Binding-site contacts:
Ligand atom NAB contacts residue ALA279 of chain 2.D at 3.6 Å.
Ligand atom CAA contacts residue THR283 of chain 2.D at 3.0 Å.
Ligand atom CDB contacts residue GLY347 of chain 2.D at 3.9 Å.
Ligand atom CAF contacts residue GLY280 of chain 2.D at 3.9 Å.
Ligand atom NAD contacts residue GLY280 of chain 2.D at 3.6 Å.
Ligand atom CDD contacts residue LEU205 of chain 2.C at 3.4 Å (hydrophobic).
Ligand atom CCC contacts residue VAL348 of chain 2.D at 4.0 Å (hydrophobic).
Ligand atom NAD contacts residue HEM1 of chain 2.K at 2.1 Å.
Ligand atom CDE contacts residue LYS206 of chain 2.C at 3.7 Å.
Ligand atom CCB contacts residue ILE344 of chain 2.D at 3.6 Å (hydrophobic).
Ligand atom CDE contacts residue LEU205 of chain 2.C at 3.8 Å (hydrophobic).
Ligand atom CCE contacts residue PHE198 of chain 2.C at 2.6 Å (hydrophobic).
Ligand atom CCF contacts residue PHE198 of chain 2.C at 3.0 Å (hydrophobic).
Ligand atom CAF contacts residue PHE198 of chain 2.C at 3.5 Å (hydrophobic).
Ligand atom CCD contacts residue PHE198 of chain 2.C at 3.2 Å (hydrophobic).
Ligand atom NAB contacts residue HEM1 of chain 2.K at 4.2 Å.
Ligand atom CAF contacts residue ALA279 of chain 2.D at 3.8 Å (hydrophobic).
Ligand atom CAC contacts residue THR283 of chain 2.D at 3.4 Å.
Ligand atom CAE contacts residue HEM1 of chain 2.K at 3.1 Å.
Ligand atom CCD contacts residue VAL348 of chain 2.D at 4.2 Å (hydrophobic).
Ligand atom CCA contacts residue PHE198 of chain 2.C at 4.0 Å (hydrophobic).
Ligand atom CAC contacts residue ILE344 of chain 2.D at 4.0 Å (hydrophobic).
Ligand atom CCC contacts residue ILE344 of chain 2.D at 3.7 Å (hydrophobic).
Ligand atom CDF contacts residue PHE198 of chain 2.C at 3.8 Å (hydrophobic).
Ligand atom CDA contacts residue PHE198 of chain 2.C at 3.9 Å (hydrophobic).
Ligand atom CCC contacts residue PHE198 of chain 2.C at 4.0 Å (hydrophobic).
Ligand atom CDE contacts residue PHE204 of chain 2.C at 3.2 Å (hydrophobic).
Ligand atom NAB contacts residue THR283 of chain 2.D at 3.5 Å (h-bond).
Ligand atom CAE contacts residue GLY280 of chain 2.D at 3.7 Å.
Ligand atom CDF contacts residue SER202 of chain 2.C at 4.0 Å.
Ligand atom NAB contacts residue GLY280 of chain 2.D at 4.1 Å.
Ligand atom CDD contacts residue PHE204 of chain 2.C at 3.9 Å (hydrophobic).
Ligand atom CDD contacts residue LYS206 of chain 2.C at 3.8 Å.
Ligand atom CAC contacts residue GLY280 of chain 2.D at 3.9 Å.
Ligand atom CDF contacts residue LYS206 of chain 2.C at 4.1 Å.
Ligand atom CAC contacts residue HEM1 of chain 2.K at 3.0 Å.
Ligand atom CDC contacts residue GLY347 of chain 2.D at 4.0 Å.
Ligand atom CDC contacts residue PRO349 of chain 2.D at 3.8 Å (hydrophobic).
Ligand atom CAA contacts residue ALA279 of chain 2.D at 3.7 Å (hydrophobic).
Ligand atom CAE contacts residue PHE198 of chain 2.C at 3.5 Å (hydrophobic).

A small-molecule ligand and the protein it binds are described below.
Small molecule (SMILES): c1ccc(-c2ccc(Cn3ccnc3)cc2)cc1

Sequence of chain 2.C:
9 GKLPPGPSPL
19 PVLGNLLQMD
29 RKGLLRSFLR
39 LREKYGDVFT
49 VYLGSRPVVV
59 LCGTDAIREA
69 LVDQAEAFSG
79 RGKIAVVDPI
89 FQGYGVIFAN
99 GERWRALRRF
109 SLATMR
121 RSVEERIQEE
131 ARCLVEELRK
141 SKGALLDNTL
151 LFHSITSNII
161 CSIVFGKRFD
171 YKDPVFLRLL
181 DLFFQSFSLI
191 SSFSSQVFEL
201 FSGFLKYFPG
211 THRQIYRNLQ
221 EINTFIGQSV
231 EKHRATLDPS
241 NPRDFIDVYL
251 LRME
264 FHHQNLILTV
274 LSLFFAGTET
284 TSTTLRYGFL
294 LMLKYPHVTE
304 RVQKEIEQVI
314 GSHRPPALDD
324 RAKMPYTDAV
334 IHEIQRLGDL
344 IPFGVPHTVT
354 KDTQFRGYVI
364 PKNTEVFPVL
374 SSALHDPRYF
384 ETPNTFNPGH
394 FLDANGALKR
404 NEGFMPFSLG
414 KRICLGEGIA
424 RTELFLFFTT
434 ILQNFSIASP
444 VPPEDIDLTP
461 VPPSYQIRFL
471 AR

Sequence of chain 2.D:
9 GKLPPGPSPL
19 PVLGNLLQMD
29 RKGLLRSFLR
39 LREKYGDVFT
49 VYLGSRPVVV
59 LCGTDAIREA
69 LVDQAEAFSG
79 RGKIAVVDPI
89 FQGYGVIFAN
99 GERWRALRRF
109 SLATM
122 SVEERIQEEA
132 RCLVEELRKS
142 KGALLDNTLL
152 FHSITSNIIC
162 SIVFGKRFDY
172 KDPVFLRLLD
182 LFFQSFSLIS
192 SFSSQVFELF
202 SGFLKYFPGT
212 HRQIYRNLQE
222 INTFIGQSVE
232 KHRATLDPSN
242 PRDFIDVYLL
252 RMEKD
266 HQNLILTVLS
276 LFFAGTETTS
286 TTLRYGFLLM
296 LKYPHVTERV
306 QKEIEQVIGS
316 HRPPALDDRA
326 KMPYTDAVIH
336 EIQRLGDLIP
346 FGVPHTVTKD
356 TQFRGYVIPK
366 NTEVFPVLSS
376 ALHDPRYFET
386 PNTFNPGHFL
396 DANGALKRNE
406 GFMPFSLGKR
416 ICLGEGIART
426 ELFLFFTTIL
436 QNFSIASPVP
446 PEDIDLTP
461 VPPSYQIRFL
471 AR